Sequence of chain 1.D:
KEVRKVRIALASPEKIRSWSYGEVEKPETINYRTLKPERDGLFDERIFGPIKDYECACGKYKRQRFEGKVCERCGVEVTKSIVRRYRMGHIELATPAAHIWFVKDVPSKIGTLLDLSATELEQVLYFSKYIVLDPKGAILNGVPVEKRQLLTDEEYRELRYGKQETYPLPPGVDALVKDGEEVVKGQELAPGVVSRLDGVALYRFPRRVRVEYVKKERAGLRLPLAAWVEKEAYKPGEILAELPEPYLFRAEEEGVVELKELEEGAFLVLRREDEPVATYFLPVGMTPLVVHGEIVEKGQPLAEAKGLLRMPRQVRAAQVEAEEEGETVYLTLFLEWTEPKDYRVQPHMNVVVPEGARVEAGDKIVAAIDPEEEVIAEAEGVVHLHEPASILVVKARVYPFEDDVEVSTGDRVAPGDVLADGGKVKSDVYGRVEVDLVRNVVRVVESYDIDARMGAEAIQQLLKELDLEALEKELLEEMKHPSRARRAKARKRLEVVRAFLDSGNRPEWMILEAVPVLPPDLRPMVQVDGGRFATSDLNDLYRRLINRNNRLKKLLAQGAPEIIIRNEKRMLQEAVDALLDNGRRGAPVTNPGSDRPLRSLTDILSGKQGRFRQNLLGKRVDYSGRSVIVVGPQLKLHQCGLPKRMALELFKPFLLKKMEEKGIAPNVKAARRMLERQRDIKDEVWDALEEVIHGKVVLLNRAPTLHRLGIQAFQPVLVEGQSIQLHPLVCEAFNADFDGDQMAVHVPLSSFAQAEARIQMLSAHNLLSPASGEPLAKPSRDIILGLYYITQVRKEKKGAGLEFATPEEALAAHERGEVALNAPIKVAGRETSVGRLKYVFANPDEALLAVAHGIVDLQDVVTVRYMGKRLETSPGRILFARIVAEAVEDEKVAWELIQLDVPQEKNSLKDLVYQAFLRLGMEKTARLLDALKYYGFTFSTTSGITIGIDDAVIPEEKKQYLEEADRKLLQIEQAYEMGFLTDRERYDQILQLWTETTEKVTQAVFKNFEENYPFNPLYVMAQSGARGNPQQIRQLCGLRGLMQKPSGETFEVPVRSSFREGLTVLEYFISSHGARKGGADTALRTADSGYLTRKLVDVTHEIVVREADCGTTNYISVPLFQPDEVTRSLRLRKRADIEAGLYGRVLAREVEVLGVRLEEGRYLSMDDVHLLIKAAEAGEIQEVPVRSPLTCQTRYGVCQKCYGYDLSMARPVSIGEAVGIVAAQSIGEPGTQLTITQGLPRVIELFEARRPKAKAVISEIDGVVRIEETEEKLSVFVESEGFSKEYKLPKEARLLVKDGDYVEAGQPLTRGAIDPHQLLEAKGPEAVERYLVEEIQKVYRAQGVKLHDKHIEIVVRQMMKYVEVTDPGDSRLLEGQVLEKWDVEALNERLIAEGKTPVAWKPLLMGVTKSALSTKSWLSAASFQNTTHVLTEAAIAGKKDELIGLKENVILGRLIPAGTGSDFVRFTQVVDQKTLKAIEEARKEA

Binding-site contacts:
Ligand atom CD contacts residue LYS846 of chain 1.C at 3.4 Å.
Ligand atom O contacts residue GLU445 of chain 1.C at 3.6 Å (salt-bridge).
Ligand atom CA contacts residue MB81 of chain 1.S at 3.3 Å.
Ligand atom OG1 contacts residue GLN567 of chain 1.C at 2.8 Å (h-bond).
Ligand atom NG contacts residue MB81 of chain 1.S at 1.4 Å.
Ligand atom OG1 contacts residue GLU445 of chain 1.C at 2.7 Å (salt-bridge).
Ligand atom CA contacts residue GLU445 of chain 1.C at 3.5 Å.
Ligand atom C contacts residue LYS838 of chain 1.C at 3.7 Å.
Ligand atom O contacts residue GLU445 of chain 1.C at 3.2 Å (salt-bridge).
Ligand atom OB contacts residue GLU445 of chain 1.C at 2.7 Å (salt-bridge).
Ligand atom O contacts residue LYS846 of chain 1.C at 3.3 Å.
Ligand atom O contacts residue LYS838 of chain 1.C at 2.6 Å (salt-bridge).
Ligand atom OB contacts residue ASN563 of chain 1.C at 3.5 Å (h-bond).
Ligand atom CG contacts residue LYS846 of chain 1.C at 3.4 Å.
Ligand atom OG2 contacts residue ASN563 of chain 1.C at 3.3 Å.
Ligand atom C contacts residue GLU445 of chain 1.C at 3.2 Å.
Ligand atom OE1 contacts residue ARG557 of chain 1.C at 3.0 Å (salt-bridge).
Ligand atom OG1 contacts residue MET560 of chain 1.C at 3.3 Å.
Ligand atom O contacts residue PRO444 of chain 1.C at 3.8 Å.
Ligand atom N contacts residue GLU445 of chain 1.C at 3.7 Å.
Ligand atom OG2 contacts residue GLN567 of chain 1.C at 3.5 Å (h-bond).
Ligand atom O contacts residue GLN567 of chain 1.C at 3.3 Å (h-bond).
Ligand atom C1 contacts residue GLU445 of chain 1.C at 3.1 Å.
Ligand atom N contacts residue GLU445 of chain 1.C at 2.9 Å (salt-bridge).
Ligand atom CB contacts residue GLN567 of chain 1.C at 3.1 Å.
Ligand atom CD contacts residue MET560 of chain 1.C at 3.7 Å (hydrophobic).
Ligand atom OE1 contacts residue LYS846 of chain 1.C at 2.8 Å (salt-bridge).
Ligand atom OB contacts residue MET560 of chain 1.C at 3.6 Å.
Ligand atom C contacts residue GLU445 of chain 1.C at 3.6 Å.
Ligand atom CB contacts residue MB81 of chain 1.S at 2.5 Å.
Ligand atom NE2 contacts residue MET560 of chain 1.C at 3.7 Å.
Ligand atom O contacts residue GLU445 of chain 1.C at 2.9 Å (salt-bridge).
Ligand atom C1 contacts residue MET560 of chain 1.C at 3.8 Å (hydrophobic).
Ligand atom CA contacts residue MET564 of chain 1.C at 3.9 Å (hydrophobic).
Ligand atom O contacts residue LYS846 of chain 1.C at 3.3 Å.
Ligand atom CA contacts residue GLU445 of chain 1.C at 3.5 Å.
Ligand atom N contacts residue GLU445 of chain 1.C at 3.0 Å (salt-bridge).
Ligand atom CG2 contacts residue GLY446 of chain 1.C at 3.7 Å.
Ligand atom C contacts residue LYS846 of chain 1.C at 3.7 Å.
Ligand atom O contacts residue MET564 of chain 1.C at 3.7 Å.

The small molecule below binds the protein below.
Small molecule (SMILES): CC(C)[C@H]1NC(=O)[C@@H](CO)NC(=O)[C@@H](CN)NC(=O)[C@H](C(=O)O)NC(=O)[C@H](O)CNC(=O)[C@@H]([C@@H](C)O)NC(=O)[C@H]([C@@H](O)[C@H](O)C(N)=O)NC1=O

Sequence of chain 1.C:
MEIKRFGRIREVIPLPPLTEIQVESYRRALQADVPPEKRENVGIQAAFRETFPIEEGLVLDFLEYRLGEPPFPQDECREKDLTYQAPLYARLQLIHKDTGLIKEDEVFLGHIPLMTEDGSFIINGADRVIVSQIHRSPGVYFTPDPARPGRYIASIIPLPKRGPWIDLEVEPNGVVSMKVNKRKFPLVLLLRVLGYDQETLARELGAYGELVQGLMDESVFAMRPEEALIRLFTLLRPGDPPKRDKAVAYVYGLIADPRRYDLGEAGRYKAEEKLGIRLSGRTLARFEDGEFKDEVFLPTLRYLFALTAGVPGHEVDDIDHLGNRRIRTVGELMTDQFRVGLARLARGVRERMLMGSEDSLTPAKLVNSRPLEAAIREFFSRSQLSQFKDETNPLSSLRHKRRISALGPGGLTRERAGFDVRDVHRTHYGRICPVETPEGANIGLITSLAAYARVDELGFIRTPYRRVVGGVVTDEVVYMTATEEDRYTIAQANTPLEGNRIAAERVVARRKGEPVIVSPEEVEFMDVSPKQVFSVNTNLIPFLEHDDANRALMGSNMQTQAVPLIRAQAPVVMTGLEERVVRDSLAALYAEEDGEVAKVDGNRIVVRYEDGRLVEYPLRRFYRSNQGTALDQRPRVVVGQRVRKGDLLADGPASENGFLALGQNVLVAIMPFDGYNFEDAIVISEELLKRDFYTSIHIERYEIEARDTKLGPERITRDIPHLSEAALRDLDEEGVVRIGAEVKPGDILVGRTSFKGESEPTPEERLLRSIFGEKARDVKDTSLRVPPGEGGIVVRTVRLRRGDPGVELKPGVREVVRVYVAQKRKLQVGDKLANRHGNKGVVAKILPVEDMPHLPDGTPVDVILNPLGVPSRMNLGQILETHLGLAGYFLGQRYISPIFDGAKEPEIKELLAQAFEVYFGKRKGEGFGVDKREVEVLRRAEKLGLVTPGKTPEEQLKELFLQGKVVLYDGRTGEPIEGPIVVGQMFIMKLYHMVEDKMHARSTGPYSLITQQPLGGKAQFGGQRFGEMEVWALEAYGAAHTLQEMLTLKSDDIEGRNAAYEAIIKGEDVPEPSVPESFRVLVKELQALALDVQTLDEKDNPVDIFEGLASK